This protein binds this small molecule.
Small molecule (SMILES): CC(=O)N[C@H]1[C@H]([C@H](O)[C@H](O)CO)O[C@@](OC[C@H]2O[C@@H](O)[C@H](O)[C@@H](O)[C@H]2O)(C(=O)O)C[C@@H]1O

Sequence of chain 1.I:
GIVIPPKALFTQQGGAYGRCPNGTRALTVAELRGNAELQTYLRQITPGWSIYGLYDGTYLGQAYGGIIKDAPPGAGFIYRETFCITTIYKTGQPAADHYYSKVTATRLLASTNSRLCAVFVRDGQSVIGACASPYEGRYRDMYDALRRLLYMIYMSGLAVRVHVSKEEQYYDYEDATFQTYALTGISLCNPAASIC

Binding-site contacts:
Ligand atom C1 contacts residue TYR99 of chain 1.I at 3.9 Å (hydrophobic).
Ligand atom C8 contacts residue ARG122 of chain 1.I at 3.2 Å.
Ligand atom C1 contacts residue SER101 of chain 1.I at 3.3 Å.
Ligand atom C6 contacts residue TYR100 of chain 1.I at 3.9 Å (hydrophobic).
Ligand atom O1B contacts residue TYR100 of chain 1.I at 3.2 Å.
Ligand atom C6 contacts residue TYR99 of chain 1.I at 3.3 Å (hydrophobic).
Ligand atom O8 contacts residue TYR100 of chain 1.I at 2.7 Å.
Ligand atom C7 contacts residue TYR99 of chain 1.I at 4.0 Å (hydrophobic).
Ligand atom C5 contacts residue SER101 of chain 1.I at 4.1 Å.
Ligand atom C7 contacts residue TYR100 of chain 1.I at 3.3 Å (hydrophobic).
Ligand atom C11 contacts residue TYR99 of chain 1.I at 3.7 Å (hydrophobic).
Ligand atom C3 contacts residue TYR99 of chain 1.I at 4.2 Å (hydrophobic).
Ligand atom N5 contacts residue TYR100 of chain 1.I at 3.8 Å.
Ligand atom O8 contacts residue ARG122 of chain 1.I at 2.4 Å (salt-bridge).
Ligand atom N5 contacts residue TYR99 of chain 1.I at 2.5 Å (h-bond).
Ligand atom O1A contacts residue TYR99 of chain 1.I at 3.1 Å.
Ligand atom C10 contacts residue TYR99 of chain 1.I at 3.6 Å (hydrophobic).
Ligand atom O1A contacts residue ARG161 of chain 1.I at 3.8 Å.
Ligand atom O1A contacts residue SER101 of chain 1.I at 2.8 Å (h-bond).
Ligand atom O9 contacts residue ARG122 of chain 1.I at 2.5 Å (salt-bridge).
Ligand atom C11 contacts residue HIS98 of chain 1.I at 3.4 Å.
Ligand atom O4 contacts residue ARG122 of chain 1.I at 3.9 Å.
Ligand atom C10 contacts residue TYR100 of chain 1.I at 3.7 Å (hydrophobic).
Ligand atom C3 contacts residue ARG122 of chain 1.I at 4.1 Å.
Ligand atom O3 contacts residue ARG122 of chain 1.I at 2.8 Å (salt-bridge).
Ligand atom O4 contacts residue TYR99 of chain 1.I at 3.7 Å.
Ligand atom C4 contacts residue TYR99 of chain 1.I at 3.5 Å (hydrophobic).
Ligand atom O1A contacts residue TYR100 of chain 1.I at 4.1 Å.
Ligand atom C5 contacts residue TYR99 of chain 1.I at 3.2 Å (hydrophobic).
Ligand atom O1B contacts residue SER101 of chain 1.I at 2.8 Å (h-bond).
Ligand atom O1B contacts residue TYR99 of chain 1.I at 3.9 Å.
Ligand atom O3 contacts residue SER101 of chain 1.I at 4.1 Å.
Ligand atom C4 contacts residue SER101 of chain 1.I at 3.6 Å.
Ligand atom O8 contacts residue VAL127 of chain 1.I at 4.0 Å.
Ligand atom C9 contacts residue ARG122 of chain 1.I at 3.5 Å.
Ligand atom C8 contacts residue TYR100 of chain 1.I at 3.5 Å (hydrophobic).
Ligand atom C6 contacts residue SER101 of chain 1.I at 3.9 Å.
Ligand atom O1B contacts residue ARG122 of chain 1.I at 3.7 Å.
Ligand atom C11 contacts residue TYR100 of chain 1.I at 3.5 Å (hydrophobic).
Ligand atom C1 contacts residue TYR100 of chain 1.I at 3.9 Å (hydrophobic).